A small-molecule ligand and the protein it binds are described below.
Small molecule (SMILES): CC(=O)N[C@H]1[C@H](O[C@H]2[C@H](O)[C@@H](NC(C)=O)CO[C@@H]2CO)O[C@H](CO)[C@@H](O)[C@@H]1O

Binding-site contacts:
Ligand atom O5 contacts residue ASN154 of chain 45.C at 4.0 Å.
Ligand atom C8 contacts residue THR156 of chain 45.C at 4.0 Å.
Ligand atom N2 contacts residue ASN154 of chain 45.C at 3.8 Å.
Ligand atom C1 contacts residue THR156 of chain 45.C at 3.6 Å.
Ligand atom C7 contacts residue THR156 of chain 45.C at 3.9 Å.
Ligand atom C1 contacts residue ASN154 of chain 45.C at 3.4 Å.
Ligand atom C2 contacts residue ASN154 of chain 45.C at 3.5 Å.
Ligand atom C7 contacts residue ASN154 of chain 45.C at 3.3 Å.
Ligand atom C6 contacts residue MET151 of chain 45.C at 4.5 Å (hydrophobic).
Ligand atom O7 contacts residue ASN154 of chain 45.C at 2.6 Å (h-bond).
Ligand atom N2 contacts residue THR156 of chain 45.C at 3.6 Å (h-bond).
Ligand atom O6 contacts residue MET151 of chain 45.C at 3.4 Å.
Ligand atom C8 contacts residue ASN154 of chain 45.C at 3.6 Å.
Ligand atom C2 contacts residue THR156 of chain 45.C at 4.2 Å.

Sequence of chain 45.C:
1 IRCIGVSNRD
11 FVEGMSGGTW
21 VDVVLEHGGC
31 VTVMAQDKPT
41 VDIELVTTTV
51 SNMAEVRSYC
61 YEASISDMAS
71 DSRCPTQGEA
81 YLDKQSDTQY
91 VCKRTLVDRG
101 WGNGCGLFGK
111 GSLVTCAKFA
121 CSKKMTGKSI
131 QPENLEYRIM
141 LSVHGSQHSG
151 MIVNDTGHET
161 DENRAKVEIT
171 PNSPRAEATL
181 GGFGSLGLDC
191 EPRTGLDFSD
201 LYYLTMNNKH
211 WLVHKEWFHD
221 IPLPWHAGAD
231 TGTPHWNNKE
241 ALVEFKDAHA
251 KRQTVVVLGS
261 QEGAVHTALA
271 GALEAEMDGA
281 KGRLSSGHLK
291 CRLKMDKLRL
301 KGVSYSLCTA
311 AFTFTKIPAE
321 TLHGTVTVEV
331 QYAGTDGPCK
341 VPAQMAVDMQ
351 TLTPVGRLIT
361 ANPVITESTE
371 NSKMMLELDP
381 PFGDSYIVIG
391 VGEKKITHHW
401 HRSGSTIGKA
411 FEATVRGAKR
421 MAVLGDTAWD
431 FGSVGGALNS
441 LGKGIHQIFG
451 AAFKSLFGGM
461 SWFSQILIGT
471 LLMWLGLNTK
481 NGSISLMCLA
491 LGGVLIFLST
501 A